Sequence of chain 1.A:
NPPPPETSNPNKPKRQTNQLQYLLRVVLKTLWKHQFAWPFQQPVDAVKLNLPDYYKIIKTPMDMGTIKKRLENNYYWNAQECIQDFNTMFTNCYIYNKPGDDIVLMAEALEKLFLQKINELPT

Binding-site contacts:
Ligand atom N1 contacts residue VAL46 of chain 1.A at 4.1 Å.
Ligand atom C22 contacts residue TRP40 of chain 1.A at 3.6 Å (hydrophobic).
Ligand atom C4 contacts residue TYR98 of chain 1.A at 4.1 Å (hydrophobic).
Ligand atom C15 contacts residue PRO41 of chain 1.A at 3.5 Å (hydrophobic).
Ligand atom C5 contacts residue ASN99 of chain 1.A at 4.0 Å.
Ligand atom O2 contacts residue CYS95 of chain 1.A at 4.0 Å.
Ligand atom C10 contacts residue LEU51 of chain 1.A at 3.6 Å (hydrophobic).
Ligand atom C23 contacts residue GLN44 of chain 1.A at 3.4 Å.
Ligand atom C23 contacts residue TRP40 of chain 1.A at 3.4 Å (hydrophobic).
Ligand atom C14 contacts residue LEU51 of chain 1.A at 4.0 Å (hydrophobic).
Ligand atom O2 contacts residue ILE105 of chain 1.A at 3.9 Å.
Ligand atom C17 contacts residue LEU53 of chain 1.A at 4.0 Å (hydrophobic).
Ligand atom O4 contacts residue GLN44 of chain 1.A at 3.5 Å (h-bond).
Ligand atom N1 contacts residue ILE105 of chain 1.A at 4.0 Å.
Ligand atom C12 contacts residue LEU51 of chain 1.A at 3.2 Å (hydrophobic).
Ligand atom C15 contacts residue LEU51 of chain 1.A at 4.0 Å (hydrophobic).
Ligand atom C22 contacts residue GLN44 of chain 1.A at 3.4 Å.
Ligand atom O2 contacts residue ASN99 of chain 1.A at 3.0 Å (h-bond).
Ligand atom C4 contacts residue ILE105 of chain 1.A at 4.0 Å (hydrophobic).
Ligand atom C16 contacts residue PRO41 of chain 1.A at 3.8 Å (hydrophobic).
Ligand atom C8 contacts residue ILE105 of chain 1.A at 4.0 Å (hydrophobic).
Ligand atom C13 contacts residue TRP40 of chain 1.A at 3.5 Å (hydrophobic).
Ligand atom C10 contacts residue PRO41 of chain 1.A at 3.8 Å (hydrophobic).
Ligand atom C11 contacts residue LEU51 of chain 1.A at 3.3 Å (hydrophobic).
Ligand atom C13 contacts residue LEU51 of chain 1.A at 3.5 Å (hydrophobic).
Ligand atom C16 contacts residue PHE42 of chain 1.A at 4.0 Å (hydrophobic).
Ligand atom C15 contacts residue GLN44 of chain 1.A at 3.7 Å.
Ligand atom C14 contacts residue TRP40 of chain 1.A at 3.6 Å (hydrophobic).
Ligand atom C22 contacts residue GLN43 of chain 1.A at 4.0 Å.
Ligand atom C9 contacts residue PRO41 of chain 1.A at 3.2 Å (hydrophobic).
Ligand atom C18 contacts residue TRP40 of chain 1.A at 3.9 Å (hydrophobic).
Ligand atom C7 contacts residue ILE105 of chain 1.A at 3.7 Å (hydrophobic).
Ligand atom C4 contacts residue ASN99 of chain 1.A at 3.2 Å.
Ligand atom C12 contacts residue TRP40 of chain 1.A at 3.8 Å (hydrophobic).
Ligand atom C3 contacts residue ILE105 of chain 1.A at 3.8 Å (hydrophobic).
Ligand atom C7 contacts residue ASN99 of chain 1.A at 3.9 Å.
Ligand atom C19 contacts residue TRP40 of chain 1.A at 3.8 Å (hydrophobic).
Ligand atom C16 contacts residue VAL46 of chain 1.A at 3.7 Å (hydrophobic).
Ligand atom O1 contacts residue LEU51 of chain 1.A at 3.6 Å.
Ligand atom O4 contacts residue TRP40 of chain 1.A at 3.9 Å.

The protein below binds the small molecule below.
Small molecule (SMILES): COc1ccc2c3c1Oc1ccc(OCc4ccccn4)cc1C=C3N(C)C2=O